Sequence of chain 2.B:
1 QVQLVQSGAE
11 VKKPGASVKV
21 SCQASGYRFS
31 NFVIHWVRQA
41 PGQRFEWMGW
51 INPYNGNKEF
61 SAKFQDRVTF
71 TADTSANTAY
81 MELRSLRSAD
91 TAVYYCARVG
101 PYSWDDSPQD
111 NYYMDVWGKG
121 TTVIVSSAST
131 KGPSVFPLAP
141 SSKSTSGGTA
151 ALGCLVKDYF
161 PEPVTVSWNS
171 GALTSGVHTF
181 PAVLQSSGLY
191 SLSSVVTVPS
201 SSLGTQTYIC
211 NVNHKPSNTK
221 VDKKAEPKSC

Sequence of chain 2.A:
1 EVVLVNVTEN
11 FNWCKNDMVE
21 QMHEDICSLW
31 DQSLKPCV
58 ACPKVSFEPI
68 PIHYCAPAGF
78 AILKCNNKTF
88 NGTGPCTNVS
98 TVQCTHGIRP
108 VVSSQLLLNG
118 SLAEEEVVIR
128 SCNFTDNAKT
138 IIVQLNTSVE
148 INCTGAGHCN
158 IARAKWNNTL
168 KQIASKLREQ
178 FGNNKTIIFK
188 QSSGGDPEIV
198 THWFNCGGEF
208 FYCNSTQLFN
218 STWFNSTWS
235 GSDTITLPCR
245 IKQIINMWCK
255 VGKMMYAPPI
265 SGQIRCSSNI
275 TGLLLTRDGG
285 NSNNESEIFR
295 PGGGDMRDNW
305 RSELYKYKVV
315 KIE

A protein and the small-molecule ligand that binds it are described below.
Small molecule (SMILES): CC(=O)N[C@@H]1[C@@H](O)[C@H](O)[C@@H](CO)O[C@H]1O

Binding-site contacts:
Ligand atom C7 contacts residue SER217 of chain 2.B at 4.2 Å.
Ligand atom N2 contacts residue ASN222 of chain 2.A at 2.6 Å (h-bond).
Ligand atom O7 contacts residue SER217 of chain 2.B at 3.9 Å.
Ligand atom N2 contacts residue THR219 of chain 2.A at 3.4 Å (h-bond).
Ligand atom C7 contacts residue ASN222 of chain 2.A at 3.8 Å.
Ligand atom C4 contacts residue ASN222 of chain 2.A at 4.1 Å.
Ligand atom C1 contacts residue ASN222 of chain 2.A at 1.4 Å.
Ligand atom O4 contacts residue THR219 of chain 2.B at 3.9 Å.
Ligand atom C2 contacts residue THR219 of chain 2.A at 4.5 Å.
Ligand atom C8 contacts residue ASN218 of chain 2.B at 3.8 Å.
Ligand atom O7 contacts residue ILE185 of chain 2.A at 4.1 Å.
Ligand atom O3 contacts residue SER217 of chain 2.B at 3.9 Å.
Ligand atom O5 contacts residue ASN222 of chain 2.A at 2.4 Å (h-bond).
Ligand atom C8 contacts residue SER217 of chain 2.B at 4.0 Å.
Ligand atom C3 contacts residue ASN222 of chain 2.A at 3.6 Å.
Ligand atom C6 contacts residue SER223 of chain 2.A at 4.3 Å.
Ligand atom O6 contacts residue SER223 of chain 2.A at 3.1 Å (h-bond).
Ligand atom C8 contacts residue THR219 of chain 2.A at 3.9 Å.
Ligand atom C2 contacts residue ASN222 of chain 2.A at 2.2 Å.
Ligand atom C1 contacts residue SER223 of chain 2.A at 4.3 Å.
Ligand atom C7 contacts residue THR183 of chain 2.A at 4.5 Å.
Ligand atom O7 contacts residue ASN222 of chain 2.A at 4.2 Å.
Ligand atom O3 contacts residue THR219 of chain 2.B at 3.9 Å.
Ligand atom O5 contacts residue SER223 of chain 2.A at 4.0 Å.
Ligand atom C5 contacts residue ASN222 of chain 2.A at 3.6 Å.
Ligand atom C8 contacts residue ILE185 of chain 2.A at 3.6 Å (hydrophobic).
Ligand atom C7 contacts residue ILE185 of chain 2.A at 4.2 Å (hydrophobic).
Ligand atom C3 contacts residue SER217 of chain 2.B at 4.2 Å.
Ligand atom C7 contacts residue THR219 of chain 2.A at 4.0 Å.
Ligand atom O7 contacts residue THR183 of chain 2.A at 4.0 Å.